Sequence of chain 1.A:
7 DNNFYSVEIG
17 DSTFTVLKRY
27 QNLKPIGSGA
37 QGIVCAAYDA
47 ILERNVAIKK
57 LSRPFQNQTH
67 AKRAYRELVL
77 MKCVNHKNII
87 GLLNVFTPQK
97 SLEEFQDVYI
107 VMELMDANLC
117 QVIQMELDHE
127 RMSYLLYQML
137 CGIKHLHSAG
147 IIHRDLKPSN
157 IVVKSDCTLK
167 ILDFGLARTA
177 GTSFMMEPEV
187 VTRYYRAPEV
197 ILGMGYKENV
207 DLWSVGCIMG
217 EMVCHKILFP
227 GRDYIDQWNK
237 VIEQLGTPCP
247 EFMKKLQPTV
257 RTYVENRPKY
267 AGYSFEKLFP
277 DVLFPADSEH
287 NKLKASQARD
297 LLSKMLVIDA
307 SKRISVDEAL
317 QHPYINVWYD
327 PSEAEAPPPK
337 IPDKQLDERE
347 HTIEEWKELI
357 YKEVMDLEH

Binding-site contacts:
Ligand atom C9 contacts residue ALA113 of chain 1.A at 3.6 Å (hydrophobic).
Ligand atom C19 contacts residue MET108 of chain 1.A at 3.3 Å (hydrophobic).
Ligand atom C6 contacts residue ILE32 of chain 1.A at 3.7 Å (hydrophobic).
Ligand atom C9 contacts residue MET111 of chain 1.A at 3.8 Å (hydrophobic).
Ligand atom C20 contacts residue LEU168 of chain 1.A at 3.7 Å (hydrophobic).
Ligand atom C17 contacts residue VAL40 of chain 1.A at 3.8 Å (hydrophobic).
Ligand atom N1 contacts residue VAL158 of chain 1.A at 3.4 Å.
Ligand atom C5 contacts residue ASP112 of chain 1.A at 3.6 Å.
Ligand atom C34 contacts residue MET108 of chain 1.A at 3.3 Å (hydrophobic).
Ligand atom C28 contacts residue ILE32 of chain 1.A at 4.0 Å (hydrophobic).
Ligand atom O1 contacts residue VAL158 of chain 1.A at 3.7 Å.
Ligand atom C18 contacts residue LEU168 of chain 1.A at 3.6 Å (hydrophobic).
Ligand atom C34 contacts residue VAL40 of chain 1.A at 3.5 Å (hydrophobic).
Ligand atom C20 contacts residue GLU109 of chain 1.A at 3.8 Å.
Ligand atom C8 contacts residue VAL158 of chain 1.A at 3.5 Å (hydrophobic).
Ligand atom C3 contacts residue ASP112 of chain 1.A at 3.6 Å.
Ligand atom C23 contacts residue LEU110 of chain 1.A at 3.5 Å (hydrophobic).
Ligand atom C4 contacts residue LEU110 of chain 1.A at 3.6 Å (hydrophobic).
Ligand atom C8 contacts residue MET111 of chain 1.A at 3.9 Å (hydrophobic).
Ligand atom N35 contacts residue VAL40 of chain 1.A at 3.7 Å.
Ligand atom C18 contacts residue VAL40 of chain 1.A at 3.9 Å (hydrophobic).
Ligand atom O36 contacts residue VAL40 of chain 1.A at 3.4 Å.
Ligand atom C19 contacts residue LEU168 of chain 1.A at 3.7 Å (hydrophobic).
Ligand atom C4 contacts residue ASP112 of chain 1.A at 3.2 Å.
Ligand atom C34 contacts residue LEU168 of chain 1.A at 3.5 Å (hydrophobic).
Ligand atom O1 contacts residue LEU110 of chain 1.A at 3.4 Å.
Ligand atom C1 contacts residue ILE32 of chain 1.A at 3.9 Å (hydrophobic).
Ligand atom C17 contacts residue LEU168 of chain 1.A at 3.8 Å (hydrophobic).
Ligand atom C9 contacts residue VAL158 of chain 1.A at 3.7 Å (hydrophobic).
Ligand atom N35 contacts residue MET108 of chain 1.A at 3.4 Å.
Ligand atom N35 contacts residue LEU168 of chain 1.A at 3.9 Å.
Ligand atom C18 contacts residue MET108 of chain 1.A at 3.7 Å (hydrophobic).
Ligand atom O1 contacts residue MET111 of chain 1.A at 2.7 Å (h-bond).
Ligand atom O22 contacts residue LEU110 of chain 1.A at 3.9 Å.
Ligand atom C23 contacts residue ALA42 of chain 1.A at 3.7 Å (hydrophobic).
Ligand atom C9 contacts residue ASP112 of chain 1.A at 3.9 Å.
Ligand atom N35 contacts residue LYS55 of chain 1.A at 3.3 Å.
Ligand atom C3 contacts residue ALA113 of chain 1.A at 3.9 Å (hydrophobic).
Ligand atom C4 contacts residue MET111 of chain 1.A at 3.5 Å (hydrophobic).
Ligand atom C37 contacts residue GLY33 of chain 1.A at 3.9 Å.

This small molecule binds to this protein.
Small molecule (SMILES): CCOc1nc(C(=O)NCc2cc(OC)ccc2OC)ccc1C#N